A small-molecule ligand and the protein it binds are described below.
Small molecule (SMILES): CC(=O)N[C@@H]1[C@@H](O)[C@H](O)[C@@H](CO)O[C@H]1O

Sequence of chain 1.C:
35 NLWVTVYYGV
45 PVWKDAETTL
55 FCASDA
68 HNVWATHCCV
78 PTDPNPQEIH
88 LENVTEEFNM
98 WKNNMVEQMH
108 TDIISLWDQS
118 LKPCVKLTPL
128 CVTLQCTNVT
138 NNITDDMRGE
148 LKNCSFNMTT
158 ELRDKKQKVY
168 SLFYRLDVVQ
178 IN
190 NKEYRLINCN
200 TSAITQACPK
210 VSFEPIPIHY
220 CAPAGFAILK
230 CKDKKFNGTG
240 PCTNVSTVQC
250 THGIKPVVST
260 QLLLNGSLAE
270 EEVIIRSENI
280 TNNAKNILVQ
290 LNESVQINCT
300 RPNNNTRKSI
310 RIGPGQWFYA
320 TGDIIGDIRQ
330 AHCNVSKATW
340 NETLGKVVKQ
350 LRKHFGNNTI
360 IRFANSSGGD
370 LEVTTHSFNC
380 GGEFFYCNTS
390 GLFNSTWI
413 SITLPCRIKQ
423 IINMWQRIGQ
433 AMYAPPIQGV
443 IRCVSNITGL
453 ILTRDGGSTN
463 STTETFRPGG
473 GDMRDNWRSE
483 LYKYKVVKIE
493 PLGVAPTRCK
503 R

Sequence of chain 1.E:
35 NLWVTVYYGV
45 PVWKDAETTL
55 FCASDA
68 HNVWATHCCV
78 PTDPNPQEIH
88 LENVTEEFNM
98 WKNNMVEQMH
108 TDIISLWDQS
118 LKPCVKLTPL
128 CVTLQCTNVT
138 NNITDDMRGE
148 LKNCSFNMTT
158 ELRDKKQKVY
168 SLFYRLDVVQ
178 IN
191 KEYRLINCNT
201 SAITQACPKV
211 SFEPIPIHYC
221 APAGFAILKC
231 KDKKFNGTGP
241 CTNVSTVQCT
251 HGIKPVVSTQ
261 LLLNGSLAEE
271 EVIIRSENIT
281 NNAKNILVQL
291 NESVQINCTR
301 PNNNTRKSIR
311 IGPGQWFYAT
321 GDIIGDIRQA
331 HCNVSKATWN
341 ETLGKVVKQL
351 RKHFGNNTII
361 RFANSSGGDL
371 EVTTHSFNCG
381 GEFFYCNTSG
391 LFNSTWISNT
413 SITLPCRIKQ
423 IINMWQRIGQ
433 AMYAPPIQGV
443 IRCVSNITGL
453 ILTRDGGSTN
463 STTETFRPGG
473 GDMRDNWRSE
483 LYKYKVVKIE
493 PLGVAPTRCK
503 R

Binding-site contacts:
Ligand atom C8 contacts residue THR200 of chain 1.E at 3.9 Å.
Ligand atom C7 contacts residue ARG310 of chain 1.C at 3.7 Å.
Ligand atom C8 contacts residue ARG310 of chain 1.C at 4.0 Å.
Ligand atom C7 contacts residue THR200 of chain 1.E at 4.2 Å.
Ligand atom C4 contacts residue ASN199 of chain 1.E at 4.3 Å.
Ligand atom O6 contacts residue ARG194 of chain 1.E at 3.6 Å (salt-bridge).
Ligand atom C1 contacts residue ARG194 of chain 1.E at 4.1 Å.
Ligand atom C7 contacts residue ASN199 of chain 1.E at 3.5 Å.
Ligand atom N2 contacts residue ASN199 of chain 1.E at 2.8 Å (h-bond).
Ligand atom O5 contacts residue ASN199 of chain 1.E at 2.5 Å (h-bond).
Ligand atom N2 contacts residue THR200 of chain 1.E at 3.6 Å.
Ligand atom C6 contacts residue ARG194 of chain 1.E at 3.7 Å.
Ligand atom C3 contacts residue ASN199 of chain 1.E at 3.9 Å.
Ligand atom O7 contacts residue ARG310 of chain 1.C at 3.1 Å (salt-bridge).
Ligand atom C2 contacts residue ASN199 of chain 1.E at 2.5 Å.
Ligand atom O7 contacts residue ASN199 of chain 1.E at 3.8 Å.
Ligand atom C1 contacts residue THR200 of chain 1.E at 4.3 Å.
Ligand atom C5 contacts residue ARG194 of chain 1.E at 4.0 Å.
Ligand atom O5 contacts residue ARG194 of chain 1.E at 3.1 Å (salt-bridge).
Ligand atom C5 contacts residue ASN199 of chain 1.E at 3.8 Å.
Ligand atom C1 contacts residue ASN199 of chain 1.E at 1.5 Å.